Sequence of chain 2.A:
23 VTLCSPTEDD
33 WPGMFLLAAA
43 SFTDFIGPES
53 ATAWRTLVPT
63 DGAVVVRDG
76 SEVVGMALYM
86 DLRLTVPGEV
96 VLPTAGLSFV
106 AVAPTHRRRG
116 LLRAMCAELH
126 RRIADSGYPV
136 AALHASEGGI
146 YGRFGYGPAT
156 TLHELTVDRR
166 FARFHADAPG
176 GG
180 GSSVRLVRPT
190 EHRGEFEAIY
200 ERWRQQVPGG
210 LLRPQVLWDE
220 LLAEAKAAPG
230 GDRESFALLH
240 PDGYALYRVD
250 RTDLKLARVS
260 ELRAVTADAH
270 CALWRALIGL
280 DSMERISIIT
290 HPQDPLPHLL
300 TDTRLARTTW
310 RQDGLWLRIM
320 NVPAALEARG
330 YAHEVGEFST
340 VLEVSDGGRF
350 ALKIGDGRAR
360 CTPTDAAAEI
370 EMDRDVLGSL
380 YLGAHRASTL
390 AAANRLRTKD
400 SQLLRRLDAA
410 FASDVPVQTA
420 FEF

Binding-site contacts:
Ligand atom C14 contacts residue SER103 of chain 2.A at 4.0 Å.
Ligand atom C20 contacts residue TRP56 of chain 2.A at 3.5 Å (hydrophobic).
Ligand atom C16 contacts residue ASP46 of chain 2.A at 3.4 Å.
Ligand atom C16 contacts residue PHE44 of chain 2.A at 3.4 Å (hydrophobic).
Ligand atom C08 contacts residue TRP56 of chain 2.A at 3.5 Å (hydrophobic).
Ligand atom C20 contacts residue PHE104 of chain 2.A at 3.5 Å (hydrophobic).
Ligand atom C01 contacts residue ALA53 of chain 2.A at 3.4 Å (hydrophobic).
Ligand atom O18 contacts residue ASP46 of chain 2.A at 3.2 Å (salt-bridge).
Ligand atom C10 contacts residue TRP56 of chain 2.A at 3.4 Å (hydrophobic).
Ligand atom C15 contacts residue PHE44 of chain 2.A at 3.4 Å (hydrophobic).
Ligand atom C01 contacts residue LEU83 of chain 2.A at 4.0 Å (hydrophobic).
Ligand atom C03 contacts residue PHE104 of chain 2.A at 3.6 Å (hydrophobic).
Ligand atom C03 contacts residue TRP56 of chain 2.A at 3.6 Å (hydrophobic).
Ligand atom O02 contacts residue LEU83 of chain 2.A at 3.6 Å.
Ligand atom C11 contacts residue TRP56 of chain 2.A at 3.9 Å (hydrophobic).
Ligand atom C01 contacts residue ARG57 of chain 2.A at 3.6 Å.
Ligand atom O02 contacts residue PHE104 of chain 2.A at 4.0 Å.
Ligand atom O02 contacts residue TRP56 of chain 2.A at 4.0 Å.
Ligand atom C06 contacts residue TRP56 of chain 2.A at 3.9 Å (hydrophobic).
Ligand atom C11 contacts residue PHE422 of chain 2.A at 4.0 Å (hydrophobic).
Ligand atom C11 contacts residue GLU421 of chain 2.A at 3.4 Å.
Ligand atom C15 contacts residue ASP46 of chain 2.A at 4.2 Å.
Ligand atom C17 contacts residue PHE104 of chain 2.A at 4.1 Å (hydrophobic).
Ligand atom C04 contacts residue PHE104 of chain 2.A at 4.0 Å (hydrophobic).
Ligand atom C05 contacts residue SER103 of chain 2.A at 3.5 Å.
Ligand atom C13 contacts residue SER103 of chain 2.A at 3.4 Å.
Ligand atom C01 contacts residue TRP33 of chain 2.A at 4.1 Å (hydrophobic).
Ligand atom C04 contacts residue SER103 of chain 2.A at 3.9 Å.
Ligand atom C08 contacts residue PHE422 of chain 2.A at 3.8 Å (hydrophobic).
Ligand atom C19 contacts residue PHE104 of chain 2.A at 3.9 Å (hydrophobic).
Ligand atom C17 contacts residue ASP46 of chain 2.A at 4.1 Å.
Ligand atom C04 contacts residue TRP56 of chain 2.A at 3.9 Å (hydrophobic).
Ligand atom C19 contacts residue TRP56 of chain 2.A at 3.8 Å (hydrophobic).
Ligand atom C05 contacts residue PHE422 of chain 2.A at 3.5 Å (hydrophobic).
Ligand atom C04 contacts residue MET85 of chain 2.A at 4.1 Å (hydrophobic).
Ligand atom C05 contacts residue TRP56 of chain 2.A at 4.1 Å (hydrophobic).
Ligand atom C19 contacts residue ALA53 of chain 2.A at 4.2 Å (hydrophobic).
Ligand atom N09 contacts residue TRP56 of chain 2.A at 3.8 Å.
Ligand atom C13 contacts residue PHE422 of chain 2.A at 3.7 Å (hydrophobic).
Ligand atom C20 contacts residue ALA53 of chain 2.A at 3.8 Å (hydrophobic).

This protein binds this small molecule.
Small molecule (SMILES): COc1ccc([C@H](CN(C)C)C2(O)CCCCC2)cc1